The small molecule below binds the protein below.
Small molecule (SMILES): CC(C)C[C@H](NC(=O)[C@H](Cc1ccccc1)NC(=O)CNC(=O)CNC(=O)[C@@H](N)Cc1ccc(O)cc1)C(=O)O

Sequence of chain 1.A:
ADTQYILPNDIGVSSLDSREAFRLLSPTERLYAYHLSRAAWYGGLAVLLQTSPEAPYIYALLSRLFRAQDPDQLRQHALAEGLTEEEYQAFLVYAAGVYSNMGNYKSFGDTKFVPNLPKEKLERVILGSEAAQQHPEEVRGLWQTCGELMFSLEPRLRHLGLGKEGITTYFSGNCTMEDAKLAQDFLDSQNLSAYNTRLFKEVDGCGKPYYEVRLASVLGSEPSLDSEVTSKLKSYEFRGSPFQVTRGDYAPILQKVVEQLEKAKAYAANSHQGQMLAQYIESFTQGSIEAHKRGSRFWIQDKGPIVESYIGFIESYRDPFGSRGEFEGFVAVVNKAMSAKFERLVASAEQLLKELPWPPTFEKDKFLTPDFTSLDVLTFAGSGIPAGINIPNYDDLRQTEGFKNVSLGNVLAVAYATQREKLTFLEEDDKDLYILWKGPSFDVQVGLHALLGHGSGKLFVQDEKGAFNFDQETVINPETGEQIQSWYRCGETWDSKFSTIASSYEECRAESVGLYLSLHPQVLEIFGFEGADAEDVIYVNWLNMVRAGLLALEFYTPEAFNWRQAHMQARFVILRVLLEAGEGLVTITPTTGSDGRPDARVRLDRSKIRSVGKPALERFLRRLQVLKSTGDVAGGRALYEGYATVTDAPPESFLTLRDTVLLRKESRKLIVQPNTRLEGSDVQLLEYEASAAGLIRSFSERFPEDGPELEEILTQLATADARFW

Binding-site contacts:
Ligand atom O contacts residue ILE390 of chain 1.A at 3.3 Å.
Ligand atom CA contacts residue ASN391 of chain 1.A at 3.6 Å.
Ligand atom N contacts residue GLY389 of chain 1.A at 2.7 Å (h-bond).
Ligand atom N contacts residue ASN391 of chain 1.A at 2.8 Å (h-bond).
Ligand atom C contacts residue GLY389 of chain 1.A at 3.5 Å.
Ligand atom O contacts residue ARG572 of chain 1.A at 3.3 Å (salt-bridge).
Ligand atom O contacts residue PRO387 of chain 1.A at 3.5 Å.
Ligand atom CA contacts residue GLU316 of chain 1.A at 3.2 Å.
Ligand atom CE2 contacts residue HIS455 of chain 1.A at 3.7 Å.
Ligand atom CD1 contacts residue ARG572 of chain 1.A at 3.6 Å.
Ligand atom CA contacts residue TYR318 of chain 1.A at 3.8 Å (hydrophobic).
Ligand atom N contacts residue GLU316 of chain 1.A at 2.7 Å (salt-bridge).
Ligand atom C contacts residue TYR318 of chain 1.A at 3.7 Å (hydrophobic).
Ligand atom C contacts residue GLU316 of chain 1.A at 3.6 Å.
Ligand atom O contacts residue HIS568 of chain 1.A at 2.8 Å (h-bond).
Ligand atom O contacts residue TYR318 of chain 1.A at 3.1 Å (h-bond).
Ligand atom CE1 contacts residue ILE386 of chain 1.A at 3.7 Å (hydrophobic).
Ligand atom CE1 contacts residue PRO387 of chain 1.A at 3.6 Å (hydrophobic).
Ligand atom O contacts residue GLU508 of chain 1.A at 3.5 Å (salt-bridge).
Ligand atom CD2 contacts residue HIS568 of chain 1.A at 3.7 Å.
Ligand atom CA contacts residue GLY389 of chain 1.A at 3.4 Å.
Ligand atom CG contacts residue HIS455 of chain 1.A at 3.6 Å.
Ligand atom N contacts residue ASN394 of chain 1.A at 2.7 Å (h-bond).
Ligand atom CD2 contacts residue ARG399 of chain 1.A at 3.6 Å.
Ligand atom O contacts residue ALA388 of chain 1.A at 2.5 Å (h-bond).
Ligand atom CD1 contacts residue PRO387 of chain 1.A at 3.7 Å (hydrophobic).
Ligand atom CB contacts residue PHE109 of chain 1.A at 3.7 Å (hydrophobic).
Ligand atom CA contacts residue TYR318 of chain 1.A at 3.7 Å (hydrophobic).
Ligand atom N contacts residue TYR318 of chain 1.A at 2.9 Å (h-bond).
Ligand atom O contacts residue GLY389 of chain 1.A at 3.3 Å (h-bond).
Ligand atom C contacts residue ALA388 of chain 1.A at 3.7 Å (hydrophobic).
Ligand atom CB contacts residue ASN391 of chain 1.A at 3.5 Å.
Ligand atom CD2 contacts residue HIS455 of chain 1.A at 3.2 Å.
Ligand atom CD1 contacts residue ILE386 of chain 1.A at 3.7 Å (hydrophobic).
Ligand atom CB contacts residue ARG572 of chain 1.A at 3.6 Å.
Ligand atom O contacts residue ZN1 of chain 1.C at 3.6 Å.
Ligand atom CE2 contacts residue ARG399 of chain 1.A at 3.5 Å.
Ligand atom CD1 contacts residue ASN394 of chain 1.A at 3.5 Å.
Ligand atom CG contacts residue ASN394 of chain 1.A at 3.5 Å.
Ligand atom O contacts residue ASN391 of chain 1.A at 2.6 Å (h-bond).